Sequence of chain 1.E:
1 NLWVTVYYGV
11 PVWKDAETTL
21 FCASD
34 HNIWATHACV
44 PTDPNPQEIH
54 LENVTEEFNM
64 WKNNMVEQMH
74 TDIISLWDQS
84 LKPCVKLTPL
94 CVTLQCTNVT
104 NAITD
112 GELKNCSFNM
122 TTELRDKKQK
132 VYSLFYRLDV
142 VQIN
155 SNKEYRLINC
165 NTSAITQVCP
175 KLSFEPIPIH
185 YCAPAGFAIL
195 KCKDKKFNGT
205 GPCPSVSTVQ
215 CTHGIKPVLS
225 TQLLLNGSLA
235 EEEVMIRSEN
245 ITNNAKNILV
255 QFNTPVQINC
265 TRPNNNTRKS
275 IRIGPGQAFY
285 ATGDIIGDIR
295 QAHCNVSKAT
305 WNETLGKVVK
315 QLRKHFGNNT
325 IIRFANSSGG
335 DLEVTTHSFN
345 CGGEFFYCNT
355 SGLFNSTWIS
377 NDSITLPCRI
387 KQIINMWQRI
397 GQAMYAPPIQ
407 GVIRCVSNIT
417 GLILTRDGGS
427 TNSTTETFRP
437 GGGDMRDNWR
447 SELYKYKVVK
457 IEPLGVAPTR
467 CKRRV

Binding-site contacts:
Ligand atom N2 contacts residue ASN353 of chain 1.E at 3.0 Å (h-bond).
Ligand atom C2 contacts residue NAG2 of chain 1.Y at 4.1 Å.
Ligand atom C2 contacts residue ASN353 of chain 1.E at 2.5 Å.
Ligand atom C7 contacts residue NAG1 of chain 1.Y at 3.6 Å.
Ligand atom N2 contacts residue NAG2 of chain 1.Y at 3.8 Å.
Ligand atom O7 contacts residue ASN353 of chain 1.E at 3.7 Å.
Ligand atom C8 contacts residue NAG2 of chain 1.Y at 4.4 Å.
Ligand atom C5 contacts residue ASN353 of chain 1.E at 3.6 Å.
Ligand atom C4 contacts residue ASN353 of chain 1.E at 4.1 Å.
Ligand atom O5 contacts residue ASN353 of chain 1.E at 2.3 Å (h-bond).
Ligand atom C6 contacts residue SER355 of chain 1.E at 3.4 Å.
Ligand atom O6 contacts residue BMA3 of chain 1.Y at 3.6 Å (h-bond).
Ligand atom O7 contacts residue NAG1 of chain 1.Y at 4.0 Å.
Ligand atom C7 contacts residue ASN353 of chain 1.E at 3.6 Å.
Ligand atom C3 contacts residue NAG1 of chain 1.Y at 4.3 Å.
Ligand atom C6 contacts residue BMA3 of chain 1.Y at 4.2 Å.
Ligand atom C3 contacts residue ASN353 of chain 1.E at 3.8 Å.
Ligand atom N2 contacts residue NAG1 of chain 1.Y at 3.0 Å (h-bond).
Ligand atom C2 contacts residue NAG1 of chain 1.Y at 4.1 Å.
Ligand atom C3 contacts residue NAG2 of chain 1.Y at 3.8 Å.
Ligand atom C5 contacts residue SER355 of chain 1.E at 3.1 Å.
Ligand atom C1 contacts residue NAG1 of chain 1.Y at 4.4 Å.
Ligand atom C1 contacts residue ASN353 of chain 1.E at 1.4 Å.
Ligand atom O4 contacts residue NAG1 of chain 1.Y at 4.5 Å.
Ligand atom O5 contacts residue SER355 of chain 1.E at 2.9 Å (h-bond).
Ligand atom O6 contacts residue NAG2 of chain 1.Y at 4.0 Å.
Ligand atom O3 contacts residue NAG2 of chain 1.Y at 2.9 Å (h-bond).
Ligand atom C1 contacts residue SER355 of chain 1.E at 3.2 Å.
Ligand atom C7 contacts residue NAG2 of chain 1.Y at 4.2 Å.
Ligand atom C8 contacts residue NAG1 of chain 1.Y at 3.3 Å.

The small molecule below binds the protein below.
Small molecule (SMILES): CC(=O)N[C@H]1[C@H](O[C@H]2[C@H](O)[C@@H](NC(C)=O)CO[C@@H]2CO)O[C@H](CO)[C@@H](O[C@@H]2O[C@H](CO)[C@@H](O)[C@H](O)[C@@H]2O)[C@@H]1O